Sequence of chain 1.D:
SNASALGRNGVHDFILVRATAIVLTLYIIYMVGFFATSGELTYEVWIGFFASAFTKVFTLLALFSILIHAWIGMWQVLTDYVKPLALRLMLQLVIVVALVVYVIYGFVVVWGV

The protein below binds the small molecule below.
Small molecule (SMILES): CCCCCC(C)c1cc([N+](=O)[O-])cc([N+](=O)[O-])c1O

Sequence of chain 1.B:
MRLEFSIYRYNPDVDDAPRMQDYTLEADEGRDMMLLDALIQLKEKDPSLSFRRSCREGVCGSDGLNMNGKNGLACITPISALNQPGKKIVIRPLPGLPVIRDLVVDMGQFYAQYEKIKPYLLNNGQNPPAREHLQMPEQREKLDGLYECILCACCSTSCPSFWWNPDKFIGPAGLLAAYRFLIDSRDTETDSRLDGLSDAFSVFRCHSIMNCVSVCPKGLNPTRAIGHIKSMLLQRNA

Sequence of chain 1.C:
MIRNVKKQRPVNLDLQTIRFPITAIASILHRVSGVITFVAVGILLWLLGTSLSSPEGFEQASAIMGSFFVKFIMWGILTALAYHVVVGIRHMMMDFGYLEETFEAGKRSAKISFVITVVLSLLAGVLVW

Binding-site contacts:
Ligand atom C7 contacts residue LEU15 of chain 1.C at 4.1 Å (hydrophobic).
Ligand atom C1 contacts residue PRO160 of chain 1.B at 3.8 Å (hydrophobic).
Ligand atom O62 contacts residue TRP164 of chain 1.B at 3.5 Å (h-bond).
Ligand atom O42 contacts residue HIS207 of chain 1.B at 3.5 Å.
Ligand atom N6 contacts residue ARG31 of chain 1.C at 4.1 Å.
Ligand atom O41 contacts residue ALA24 of chain 1.C at 3.2 Å.
Ligand atom C5 contacts residue PRO160 of chain 1.B at 3.6 Å (hydrophobic).
Ligand atom C8 contacts residue LEU15 of chain 1.C at 4.1 Å (hydrophobic).
Ligand atom O61 contacts residue ALA24 of chain 1.C at 3.1 Å (h-bond).
Ligand atom C2 contacts residue PRO160 of chain 1.B at 3.6 Å (hydrophobic).
Ligand atom O1 contacts residue TRP164 of chain 1.B at 3.2 Å (h-bond).
Ligand atom C1 contacts residue TRP164 of chain 1.B at 3.9 Å (hydrophobic).
Ligand atom C4 contacts residue PRO160 of chain 1.B at 3.4 Å (hydrophobic).
Ligand atom C10 contacts residue TRP164 of chain 1.B at 3.8 Å (hydrophobic).
Ligand atom O41 contacts residue PRO160 of chain 1.B at 4.1 Å.
Ligand atom C6 contacts residue PRO160 of chain 1.B at 4.0 Å (hydrophobic).
Ligand atom N4 contacts residue ALA24 of chain 1.C at 3.4 Å (h-bond).
Ligand atom C5 contacts residue PHE20 of chain 1.C at 4.1 Å (hydrophobic).
Ligand atom O1 contacts residue TYR83 of chain 1.D at 2.6 Å (h-bond).
Ligand atom O61 contacts residue SER27 of chain 1.C at 3.5 Å (h-bond).
Ligand atom N6 contacts residue TYR83 of chain 1.D at 3.7 Å.
Ligand atom O62 contacts residue ASP82 of chain 1.D at 3.8 Å.
Ligand atom C10 contacts residue LEU15 of chain 1.C at 3.4 Å (hydrophobic).
Ligand atom C11 contacts residue ILE28 of chain 1.C at 3.6 Å (hydrophobic).
Ligand atom C1 contacts residue TYR83 of chain 1.D at 3.6 Å (hydrophobic).
Ligand atom C2 contacts residue TYR83 of chain 1.D at 4.0 Å (hydrophobic).
Ligand atom C9 contacts residue TYR83 of chain 1.D at 4.0 Å (hydrophobic).
Ligand atom C10 contacts residue TRP163 of chain 1.B at 3.5 Å (hydrophobic).
Ligand atom O41 contacts residue PHE20 of chain 1.C at 3.3 Å.
Ligand atom C3 contacts residue ILE209 of chain 1.B at 3.6 Å (hydrophobic).
Ligand atom N4 contacts residue PRO160 of chain 1.B at 3.7 Å.
Ligand atom O62 contacts residue TYR83 of chain 1.D at 2.8 Å (h-bond).
Ligand atom C4 contacts residue ILE28 of chain 1.C at 4.1 Å (hydrophobic).
Ligand atom O61 contacts residue ILE209 of chain 1.B at 2.9 Å.
Ligand atom C12 contacts residue ILE28 of chain 1.C at 3.4 Å (hydrophobic).
Ligand atom C9 contacts residue ILE28 of chain 1.C at 3.4 Å (hydrophobic).
Ligand atom N4 contacts residue ILE209 of chain 1.B at 3.9 Å.
Ligand atom O62 contacts residue ARG31 of chain 1.C at 3.2 Å (salt-bridge).
Ligand atom C13 contacts residue VAL32 of chain 1.C at 4.0 Å (hydrophobic).
Ligand atom C3 contacts residue PRO160 of chain 1.B at 3.6 Å (hydrophobic).